Sequence of chain 1.B:
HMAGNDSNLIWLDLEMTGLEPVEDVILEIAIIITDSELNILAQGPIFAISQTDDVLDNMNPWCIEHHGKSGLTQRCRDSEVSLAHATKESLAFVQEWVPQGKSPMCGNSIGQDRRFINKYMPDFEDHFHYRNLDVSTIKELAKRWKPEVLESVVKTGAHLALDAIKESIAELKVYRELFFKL

Binding-site contacts:
Ligand atom CAW contacts residue 9RC1 of chain 1.F at 3.6 Å.
Ligand atom OAQ contacts residue 9RC1 of chain 1.F at 3.6 Å.
Ligand atom OAC contacts residue MET18 of chain 1.B at 3.6 Å.
Ligand atom OAJ contacts residue LEU21 of chain 1.B at 3.7 Å.
Ligand atom CAU contacts residue TRP64 of chain 1.B at 3.7 Å (hydrophobic).
Ligand atom CAX contacts residue TRP64 of chain 1.B at 3.5 Å (hydrophobic).
Ligand atom OAN contacts residue 9RC1 of chain 1.F at 2.6 Å (h-bond).
Ligand atom CAD contacts residue HIS69 of chain 1.B at 4.0 Å.
Ligand atom OAK contacts residue GLU17 of chain 1.B at 3.2 Å (salt-bridge).
Ligand atom OAO contacts residue TRP64 of chain 1.B at 3.9 Å.
Ligand atom OAM contacts residue TRP64 of chain 1.B at 3.8 Å.
Ligand atom CAG contacts residue MET18 of chain 1.B at 3.8 Å (hydrophobic).
Ligand atom CAT contacts residue TRP64 of chain 1.B at 3.7 Å (hydrophobic).
Ligand atom NAI contacts residue TRP64 of chain 1.B at 3.7 Å.
Ligand atom OAQ contacts residue GLU17 of chain 1.B at 3.3 Å (salt-bridge).
Ligand atom PAP contacts residue 9RC1 of chain 1.F at 3.5 Å.
Ligand atom OAK contacts residue HIS69 of chain 1.B at 3.3 Å (h-bond).
Ligand atom OAS contacts residue TRP64 of chain 1.B at 3.2 Å.
Ligand atom CAU contacts residue 9RC1 of chain 1.F at 3.9 Å.
Ligand atom OAK contacts residue MET18 of chain 1.B at 2.7 Å (h-bond).
Ligand atom CAD contacts residue CYS65 of chain 1.B at 3.5 Å (hydrophobic).
Ligand atom CAH contacts residue HIS69 of chain 1.B at 3.9 Å.
Ligand atom OAJ contacts residue CYS65 of chain 1.B at 3.7 Å.
Ligand atom OAJ contacts residue GLY20 of chain 1.B at 3.4 Å.
Ligand atom OBC contacts residue LYS157 of chain 1.B at 4.0 Å.
Ligand atom CAF contacts residue LEU21 of chain 1.B at 3.9 Å (hydrophobic).
Ligand atom OAM contacts residue 9RC1 of chain 1.F at 3.7 Å.
Ligand atom OAC contacts residue 9RC1 of chain 1.F at 3.7 Å.
Ligand atom OAJ contacts residue ASN62 of chain 1.B at 3.1 Å (h-bond).
Ligand atom OAO contacts residue GLU17 of chain 1.B at 4.0 Å.
Ligand atom CAE contacts residue LEU21 of chain 1.B at 3.6 Å (hydrophobic).
Ligand atom CAH contacts residue GLU17 of chain 1.B at 3.8 Å.
Ligand atom CAA contacts residue GLY20 of chain 1.B at 4.0 Å.
Ligand atom CAR contacts residue 9RC1 of chain 1.F at 3.0 Å.
Ligand atom NAB contacts residue LEU21 of chain 1.B at 3.5 Å.
Ligand atom OAC contacts residue LEU21 of chain 1.B at 3.9 Å.
Ligand atom CAD contacts residue MET18 of chain 1.B at 3.7 Å (hydrophobic).
Ligand atom CAH contacts residue MET18 of chain 1.B at 4.0 Å (hydrophobic).
Ligand atom CAA contacts residue LEU21 of chain 1.B at 3.8 Å (hydrophobic).
Ligand atom CAL contacts residue TRP64 of chain 1.B at 3.5 Å (hydrophobic).

The small molecule below binds the protein below.
Small molecule (SMILES): Cc1cn([C@H]2C[C@H](O)[C@@H](COP(=O)(O)Oc3ccc([N+](=O)[O-])cc3)O2)c(=O)[nH]c1=O